Sequence of chain 3.C:
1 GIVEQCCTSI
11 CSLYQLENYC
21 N

A protein and the small-molecule ligand that binds it are described below.
Small molecule (SMILES): CC(=O)Nc1ccc(O)cc1

Sequence of chain 1.D:
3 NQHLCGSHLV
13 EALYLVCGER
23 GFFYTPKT

Sequence of chain 3.D:
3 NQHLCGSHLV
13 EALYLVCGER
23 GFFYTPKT

Sequence of chain 1.B:
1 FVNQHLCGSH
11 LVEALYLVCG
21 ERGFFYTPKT

Binding-site contacts:
Ligand atom C2 contacts residue HIS5 of chain 1.D at 3.7 Å.
Ligand atom C1 contacts residue LEU11 of chain 3.D at 4.2 Å (hydrophobic).
Ligand atom N contacts residue HIS10 of chain 3.D at 3.5 Å (h-bond).
Ligand atom C contacts residue ALA14 of chain 3.D at 4.1 Å (hydrophobic).
Ligand atom C5 contacts residue CYS11 of chain 3.C at 3.4 Å (hydrophobic).
Ligand atom O contacts residue LEU17 of chain 1.B at 4.2 Å.
Ligand atom C contacts residue GLU13 of chain 1.B at 3.7 Å.
Ligand atom O contacts residue SER9 of chain 1.D at 4.1 Å.
Ligand atom C4 contacts residue ILE10 of chain 3.C at 4.2 Å (hydrophobic).
Ligand atom O contacts residue HIS10 of chain 3.D at 4.1 Å.
Ligand atom CM contacts residue TYR16 of chain 1.B at 4.1 Å (hydrophobic).
Ligand atom C contacts residue LEU17 of chain 1.B at 3.7 Å (hydrophobic).
Ligand atom C contacts residue HIS5 of chain 1.D at 4.0 Å.
Ligand atom C4 contacts residue LEU11 of chain 3.D at 3.8 Å (hydrophobic).
Ligand atom N contacts residue HIS5 of chain 1.D at 4.0 Å.
Ligand atom CM contacts residue HIS5 of chain 1.D at 3.2 Å.
Ligand atom C6 contacts residue ALA14 of chain 3.D at 4.2 Å (hydrophobic).
Ligand atom C5 contacts residue HIS5 of chain 1.D at 3.6 Å.
Ligand atom C4 contacts residue CYS11 of chain 3.C at 3.9 Å (hydrophobic).
Ligand atom O4 contacts residue CYS11 of chain 3.C at 3.0 Å (h-bond).
Ligand atom N contacts residue ALA14 of chain 3.D at 3.7 Å.
Ligand atom CM contacts residue LEU17 of chain 1.B at 3.1 Å (hydrophobic).
Ligand atom C2 contacts residue HIS10 of chain 3.D at 4.2 Å.
Ligand atom C1 contacts residue HIS5 of chain 1.D at 3.4 Å.
Ligand atom C2 contacts residue LEU11 of chain 3.D at 3.6 Å (hydrophobic).
Ligand atom C3 contacts residue HIS5 of chain 1.D at 3.6 Å.
Ligand atom C4 contacts residue HIS5 of chain 1.D at 3.8 Å.
Ligand atom C1 contacts residue ALA14 of chain 3.D at 4.2 Å (hydrophobic).
Ligand atom O4 contacts residue CYS6 of chain 3.C at 2.5 Å (h-bond).
Ligand atom C3 contacts residue LEU11 of chain 3.D at 3.4 Å (hydrophobic).
Ligand atom O4 contacts residue ILE10 of chain 3.C at 3.2 Å.
Ligand atom C contacts residue HIS10 of chain 3.D at 4.3 Å.
Ligand atom O contacts residue GLU13 of chain 1.B at 2.5 Å (salt-bridge).
Ligand atom O4 contacts residue SER9 of chain 3.C at 3.6 Å.
Ligand atom C4 contacts residue CYS6 of chain 3.C at 3.4 Å (hydrophobic).
Ligand atom CM contacts residue GLU13 of chain 1.B at 4.2 Å.
Ligand atom C6 contacts residue LEU17 of chain 1.B at 4.1 Å (hydrophobic).
Ligand atom C3 contacts residue CYS6 of chain 3.C at 3.4 Å (hydrophobic).
Ligand atom C6 contacts residue HIS5 of chain 1.D at 3.3 Å.
Ligand atom C6 contacts residue LEU16 of chain 3.C at 4.2 Å (hydrophobic).